Sequence of chain 1.B:
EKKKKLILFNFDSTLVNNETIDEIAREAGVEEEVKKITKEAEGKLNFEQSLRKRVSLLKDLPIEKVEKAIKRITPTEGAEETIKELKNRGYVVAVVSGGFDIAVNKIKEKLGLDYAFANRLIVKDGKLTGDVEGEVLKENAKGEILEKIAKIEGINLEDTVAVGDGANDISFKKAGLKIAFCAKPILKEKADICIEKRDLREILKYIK

Binding-site contacts:
Ligand atom CB contacts residue PHE49 of chain 1.B at 4.1 Å (hydrophobic).
Ligand atom N contacts residue MSE43 of chain 1.B at 3.7 Å.
Ligand atom P contacts residue LYS144 of chain 1.B at 3.9 Å.
Ligand atom O contacts residue ARG56 of chain 1.B at 3.4 Å (salt-bridge).
Ligand atom P contacts residue PHE12 of chain 1.B at 4.2 Å.
Ligand atom P contacts residue ASN11 of chain 1.B at 4.1 Å.
Ligand atom O1P contacts residue GLY100 of chain 1.B at 3.9 Å.
Ligand atom C contacts residue PHE49 of chain 1.B at 3.5 Å (hydrophobic).
Ligand atom OG contacts residue SER99 of chain 1.B at 3.6 Å (h-bond).
Ligand atom CB contacts residue ASN170 of chain 1.B at 3.7 Å.
Ligand atom OG contacts residue ASP13 of chain 1.B at 3.3 Å (salt-bridge).
Ligand atom P contacts residue ASP13 of chain 1.B at 4.0 Å.
Ligand atom O contacts residue PHE49 of chain 1.B at 3.9 Å.
Ligand atom P contacts residue GLY100 of chain 1.B at 3.7 Å.
Ligand atom O contacts residue MSE43 of chain 1.B at 3.3 Å (h-bond).
Ligand atom CA contacts residue GLU20 of chain 1.B at 3.7 Å.
Ligand atom CB contacts residue GLY100 of chain 1.B at 3.8 Å.
Ligand atom O1P contacts residue SER99 of chain 1.B at 2.6 Å (h-bond).
Ligand atom O contacts residue THR39 of chain 1.B at 4.1 Å.
Ligand atom P contacts residue SER99 of chain 1.B at 3.5 Å.
Ligand atom OG contacts residue GLY100 of chain 1.B at 3.8 Å.
Ligand atom O1P contacts residue ASP13 of chain 1.B at 3.1 Å (salt-bridge).
Ligand atom P contacts residue ASN170 of chain 1.B at 4.0 Å.
Ligand atom N contacts residue GLU20 of chain 1.B at 2.5 Å (salt-bridge).
Ligand atom C contacts residue ARG56 of chain 1.B at 3.4 Å.
Ligand atom O3P contacts residue ASN11 of chain 1.B at 3.1 Å (h-bond).
Ligand atom OXT contacts residue LEU53 of chain 1.B at 3.8 Å.
Ligand atom O2P contacts residue GLY100 of chain 1.B at 2.9 Å (h-bond).
Ligand atom CA contacts residue ASP13 of chain 1.B at 4.1 Å.
Ligand atom O3P contacts residue ASP13 of chain 1.B at 3.5 Å (salt-bridge).
Ligand atom CB contacts residue GLY101 of chain 1.B at 4.0 Å.
Ligand atom OXT contacts residue ARG56 of chain 1.B at 2.9 Å (salt-bridge).
Ligand atom O2P contacts residue SER99 of chain 1.B at 3.8 Å.
Ligand atom N contacts residue ASP13 of chain 1.B at 3.6 Å.
Ligand atom O2P contacts residue ASN170 of chain 1.B at 2.9 Å (h-bond).
Ligand atom OXT contacts residue PHE49 of chain 1.B at 3.1 Å.
Ligand atom O1P contacts residue PHE12 of chain 1.B at 2.9 Å (h-bond).
Ligand atom OG contacts residue GLY101 of chain 1.B at 3.7 Å.
Ligand atom O2P contacts residue LYS144 of chain 1.B at 2.7 Å (salt-bridge).
Ligand atom O1P contacts residue ASN11 of chain 1.B at 3.9 Å.

The protein below binds the small molecule below.
Small molecule (SMILES): N[C@@H](COP(=O)(O)O)C(=O)O